The protein below binds the small molecule below.
Small molecule (SMILES): CC(=O)Nc1ccc(-c2nc(N)nc(N)c2CCC2CC2)cc1

Binding-site contacts:
Ligand atom C04 contacts residue TRP6 of chain 1.A at 3.8 Å (hydrophobic).
Ligand atom C06 contacts residue NDP1 of chain 1.D at 3.8 Å.
Ligand atom C18 contacts residue ARG23 of chain 1.A at 3.8 Å.
Ligand atom C04 contacts residue ILE5 of chain 1.A at 3.5 Å (hydrophobic).
Ligand atom C12 contacts residue ASP27 of chain 1.A at 3.6 Å.
Ligand atom N03 contacts residue PHE31 of chain 1.A at 3.6 Å.
Ligand atom C07 contacts residue PHE31 of chain 1.A at 3.4 Å (hydrophobic).
Ligand atom N05 contacts residue TYR100 of chain 1.A at 3.2 Å (h-bond).
Ligand atom C11 contacts residue LEU50 of chain 1.A at 3.5 Å (hydrophobic).
Ligand atom N05 contacts residue PHE31 of chain 1.A at 3.7 Å.
Ligand atom C10 contacts residue ILE94 of chain 1.A at 3.6 Å (hydrophobic).
Ligand atom C02 contacts residue ASP27 of chain 1.A at 3.3 Å.
Ligand atom C06 contacts residue PHE31 of chain 1.A at 3.3 Å (hydrophobic).
Ligand atom C08 contacts residue NDP1 of chain 1.D at 3.2 Å.
Ligand atom O20 contacts residue ARG23 of chain 1.A at 3.4 Å.
Ligand atom N03 contacts residue TRP6 of chain 1.A at 3.3 Å.
Ligand atom N05 contacts residue ILE5 of chain 1.A at 2.4 Å (h-bond).
Ligand atom N01 contacts residue TRP6 of chain 1.A at 3.8 Å.
Ligand atom N03 contacts residue ILE5 of chain 1.A at 3.3 Å.
Ligand atom C14 contacts residue ASP27 of chain 1.A at 3.5 Å.
Ligand atom C09 contacts residue ILE94 of chain 1.A at 3.7 Å (hydrophobic).
Ligand atom N05 contacts residue NDP1 of chain 1.D at 3.7 Å.
Ligand atom C09 contacts residue NDP1 of chain 1.D at 3.6 Å.
Ligand atom C12 contacts residue PHE31 of chain 1.A at 3.5 Å (hydrophobic).
Ligand atom C02 contacts residue PHE31 of chain 1.A at 3.7 Å (hydrophobic).
Ligand atom N03 contacts residue ALA7 of chain 1.A at 3.8 Å.
Ligand atom N01 contacts residue ASP27 of chain 1.A at 2.8 Å (salt-bridge).
Ligand atom N05 contacts residue ILE94 of chain 1.A at 3.5 Å (h-bond).
Ligand atom N23 contacts residue ASP27 of chain 1.A at 2.6 Å (salt-bridge).
Ligand atom N05 contacts residue TRP6 of chain 1.A at 3.6 Å.
Ligand atom N01 contacts residue THR113 of chain 1.A at 3.5 Å (h-bond).
Ligand atom C10 contacts residue THR46 of chain 1.A at 3.2 Å.
Ligand atom N23 contacts residue PHE31 of chain 1.A at 3.7 Å.
Ligand atom N03 contacts residue NDP1 of chain 1.D at 3.7 Å.
Ligand atom C04 contacts residue NDP1 of chain 1.D at 3.6 Å.
Ligand atom C19 contacts residue ARG23 of chain 1.A at 3.6 Å.
Ligand atom C14 contacts residue PHE31 of chain 1.A at 3.6 Å (hydrophobic).
Ligand atom C08 contacts residue ILE94 of chain 1.A at 3.7 Å (hydrophobic).
Ligand atom C04 contacts residue PHE31 of chain 1.A at 3.3 Å (hydrophobic).
Ligand atom C13 contacts residue ASP27 of chain 1.A at 3.7 Å.

Sequence of chain 1.A:
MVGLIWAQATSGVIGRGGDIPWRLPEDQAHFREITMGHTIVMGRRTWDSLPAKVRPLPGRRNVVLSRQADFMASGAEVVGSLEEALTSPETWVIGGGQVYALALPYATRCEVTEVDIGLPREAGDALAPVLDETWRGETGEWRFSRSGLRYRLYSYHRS